Sequence of chain 1.C:
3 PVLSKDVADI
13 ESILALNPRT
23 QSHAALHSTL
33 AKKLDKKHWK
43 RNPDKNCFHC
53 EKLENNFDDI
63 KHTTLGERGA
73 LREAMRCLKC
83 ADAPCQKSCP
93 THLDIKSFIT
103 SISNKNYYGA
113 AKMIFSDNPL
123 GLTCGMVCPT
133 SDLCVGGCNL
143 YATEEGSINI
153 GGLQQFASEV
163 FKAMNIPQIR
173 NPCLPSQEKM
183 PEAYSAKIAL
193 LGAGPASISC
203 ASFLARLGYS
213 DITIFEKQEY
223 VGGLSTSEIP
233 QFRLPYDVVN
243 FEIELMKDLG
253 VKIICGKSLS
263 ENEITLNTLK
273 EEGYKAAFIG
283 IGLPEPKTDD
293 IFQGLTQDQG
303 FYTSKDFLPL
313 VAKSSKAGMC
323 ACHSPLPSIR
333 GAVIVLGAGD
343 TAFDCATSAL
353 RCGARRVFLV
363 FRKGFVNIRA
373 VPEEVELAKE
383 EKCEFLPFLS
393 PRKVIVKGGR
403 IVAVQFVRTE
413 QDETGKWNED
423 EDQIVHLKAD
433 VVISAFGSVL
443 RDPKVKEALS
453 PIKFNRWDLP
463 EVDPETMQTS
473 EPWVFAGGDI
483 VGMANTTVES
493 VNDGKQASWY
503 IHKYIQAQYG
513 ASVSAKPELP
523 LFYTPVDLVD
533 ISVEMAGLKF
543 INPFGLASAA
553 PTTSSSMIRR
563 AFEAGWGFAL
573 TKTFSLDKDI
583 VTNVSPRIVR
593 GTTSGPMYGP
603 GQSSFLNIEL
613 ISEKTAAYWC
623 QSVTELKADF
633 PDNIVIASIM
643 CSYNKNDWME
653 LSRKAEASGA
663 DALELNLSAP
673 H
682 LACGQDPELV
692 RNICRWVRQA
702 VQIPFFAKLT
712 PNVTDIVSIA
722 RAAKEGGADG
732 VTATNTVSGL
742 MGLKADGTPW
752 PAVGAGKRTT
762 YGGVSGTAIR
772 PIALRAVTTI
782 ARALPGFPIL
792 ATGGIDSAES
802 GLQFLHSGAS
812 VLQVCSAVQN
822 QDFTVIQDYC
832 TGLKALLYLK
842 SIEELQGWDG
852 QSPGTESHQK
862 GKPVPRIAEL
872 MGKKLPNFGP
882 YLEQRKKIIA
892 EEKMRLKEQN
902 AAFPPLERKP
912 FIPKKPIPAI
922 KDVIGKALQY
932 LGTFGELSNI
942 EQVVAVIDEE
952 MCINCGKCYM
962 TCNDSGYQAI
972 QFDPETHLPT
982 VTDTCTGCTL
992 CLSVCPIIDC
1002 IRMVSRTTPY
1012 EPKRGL

Binding-site contacts:
Ligand atom C contacts residue LEU1 of chain 1.CA at 1.3 Å (hydrophobic).
Ligand atom CA contacts residue LEU1 of chain 1.CA at 2.4 Å (hydrophobic).
Ligand atom CB contacts residue LEU1 of chain 1.CA at 3.4 Å (hydrophobic).
Ligand atom CG contacts residue LEU1 of chain 1.CA at 4.4 Å (hydrophobic).
Ligand atom O contacts residue LEU1017 of chain 1.C at 3.0 Å.
Ligand atom C contacts residue LEU1017 of chain 1.C at 3.2 Å (hydrophobic).
Ligand atom N contacts residue LEU1 of chain 1.CA at 3.6 Å.
Ligand atom O contacts residue LEU1 of chain 1.CA at 2.2 Å (h-bond).
Ligand atom N contacts residue LEU1017 of chain 1.C at 2.7 Å.
Ligand atom CA contacts residue LEU1017 of chain 1.C at 3.4 Å (hydrophobic).
Ligand atom CD contacts residue LEU1017 of chain 1.C at 3.7 Å (hydrophobic).

This protein binds this small molecule.
Small molecule (SMILES): O=C(O)[C@@H]1CCCN1